A protein and the small-molecule ligand that binds it are described below.
Small molecule (SMILES): CCCCCCCCCCC(CCCCCCCCCC)(CO[C@H]1O[C@@H](CO)[C@H](O[C@@H]2O[C@@H](CO)[C@H](O)[C@@H](O)[C@@H]2O)[C@@H](O)[C@@H]1O)CO[C@H]1O[C@@H](CO)[C@H](O[C@@H]2O[C@@H](CO)[C@H](O)[C@@H](O)[C@@H]2O)[C@@H](O)[C@H]1O

Sequence of chain 1.GA:
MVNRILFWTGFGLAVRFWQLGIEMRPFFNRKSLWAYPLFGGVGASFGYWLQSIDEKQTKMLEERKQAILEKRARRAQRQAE

Sequence of chain 1.CA:
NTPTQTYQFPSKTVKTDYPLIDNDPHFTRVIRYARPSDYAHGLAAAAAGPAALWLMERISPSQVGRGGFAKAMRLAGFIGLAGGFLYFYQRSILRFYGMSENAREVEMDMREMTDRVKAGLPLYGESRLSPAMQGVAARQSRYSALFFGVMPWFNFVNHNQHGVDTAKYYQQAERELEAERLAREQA

Binding-site contacts:
Ligand atom O6 contacts residue LEU564 of chain 1.B at 3.5 Å.
Ligand atom O3 contacts residue LEU44 of chain 1.B at 2.9 Å (h-bond).
Ligand atom CCU contacts residue PC11 of chain 1.HC at 3.5 Å.
Ligand atom CBK contacts residue TRP49 of chain 1.GA at 3.9 Å (hydrophobic).
Ligand atom OAR contacts residue PC11 of chain 1.HC at 3.9 Å.
Ligand atom O2 contacts residue LEU44 of chain 1.B at 3.2 Å (h-bond).
Ligand atom CCH contacts residue LYS56 of chain 1.GA at 3.5 Å.
Ligand atom C3 contacts residue LEU44 of chain 1.B at 3.4 Å (hydrophobic).
Ligand atom CCJ contacts residue ILE53 of chain 1.GA at 3.9 Å (hydrophobic).
Ligand atom C4 contacts residue MET60 of chain 1.GA at 4.0 Å (hydrophobic).
Ligand atom CBF contacts residue ILE66 of chain 1.B at 3.8 Å (hydrophobic).
Ligand atom CCD contacts residue MET42 of chain 1.B at 3.5 Å (hydrophobic).
Ligand atom OAL contacts residue TRP49 of chain 1.GA at 3.5 Å (h-bond).
Ligand atom C6 contacts residue ILE563 of chain 1.B at 3.5 Å (hydrophobic).
Ligand atom CBQ contacts residue ILE53 of chain 1.GA at 3.8 Å (hydrophobic).
Ligand atom CBL contacts residue ILE66 of chain 1.B at 3.6 Å (hydrophobic).
Ligand atom CBN contacts residue MET42 of chain 1.B at 3.8 Å (hydrophobic).
Ligand atom C2 contacts residue LEU44 of chain 1.B at 3.9 Å (hydrophobic).
Ligand atom CAA contacts residue MET553 of chain 1.B at 3.9 Å (hydrophobic).
Ligand atom CBS contacts residue ILE66 of chain 1.B at 3.7 Å (hydrophobic).
Ligand atom O3 contacts residue PHE46 of chain 1.B at 3.9 Å.
Ligand atom OAJ contacts residue THR41 of chain 1.B at 3.6 Å.
Ligand atom CBT contacts residue ILE53 of chain 1.GA at 3.5 Å (hydrophobic).
Ligand atom CAB contacts residue TRP557 of chain 1.B at 3.6 Å (hydrophobic).
Ligand atom CAX contacts residue TRP557 of chain 1.B at 4.0 Å (hydrophobic).
Ligand atom O4 contacts residue ASN62 of chain 1.B at 3.3 Å.
Ligand atom O4 contacts residue ILE567 of chain 1.B at 3.5 Å.
Ligand atom O6 contacts residue MET560 of chain 1.B at 3.0 Å (h-bond).
Ligand atom OAR contacts residue MET42 of chain 1.B at 3.4 Å.
Ligand atom C6 contacts residue LEU564 of chain 1.B at 3.6 Å (hydrophobic).
Ligand atom OAP contacts residue THR41 of chain 1.B at 3.3 Å (h-bond).
Ligand atom OAT contacts residue PC11 of chain 1.HC at 3.3 Å.
Ligand atom CCJ contacts residue LYS56 of chain 1.GA at 3.7 Å.
Ligand atom CCL contacts residue LYS56 of chain 1.GA at 3.6 Å.
Ligand atom OAJ contacts residue MET42 of chain 1.B at 3.4 Å (h-bond).
Ligand atom O4 contacts residue ILE47 of chain 1.B at 3.4 Å.
Ligand atom O3 contacts residue ILE47 of chain 1.B at 3.7 Å.
Ligand atom CBE contacts residue TRP49 of chain 1.GA at 3.7 Å (hydrophobic).
Ligand atom OAR contacts residue ARG93 of chain 1.CA at 3.9 Å.
Ligand atom CBI contacts residue ILE53 of chain 1.GA at 3.7 Å (hydrophobic).

Sequence of chain 1.B:
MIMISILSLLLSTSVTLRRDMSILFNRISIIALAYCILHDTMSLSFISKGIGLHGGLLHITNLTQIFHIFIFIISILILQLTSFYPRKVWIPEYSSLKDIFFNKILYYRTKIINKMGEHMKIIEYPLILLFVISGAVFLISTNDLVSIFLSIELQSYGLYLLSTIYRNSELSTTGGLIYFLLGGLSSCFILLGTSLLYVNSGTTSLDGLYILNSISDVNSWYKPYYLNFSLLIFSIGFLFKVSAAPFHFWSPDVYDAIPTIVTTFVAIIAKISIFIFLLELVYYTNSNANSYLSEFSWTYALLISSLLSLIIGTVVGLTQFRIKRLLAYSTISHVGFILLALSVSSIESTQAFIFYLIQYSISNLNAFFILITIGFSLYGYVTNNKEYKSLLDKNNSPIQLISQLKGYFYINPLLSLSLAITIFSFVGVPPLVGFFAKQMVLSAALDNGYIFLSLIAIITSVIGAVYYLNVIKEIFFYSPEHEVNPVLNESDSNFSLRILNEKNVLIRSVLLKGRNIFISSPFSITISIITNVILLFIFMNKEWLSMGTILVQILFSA